Sequence of chain 1.A:
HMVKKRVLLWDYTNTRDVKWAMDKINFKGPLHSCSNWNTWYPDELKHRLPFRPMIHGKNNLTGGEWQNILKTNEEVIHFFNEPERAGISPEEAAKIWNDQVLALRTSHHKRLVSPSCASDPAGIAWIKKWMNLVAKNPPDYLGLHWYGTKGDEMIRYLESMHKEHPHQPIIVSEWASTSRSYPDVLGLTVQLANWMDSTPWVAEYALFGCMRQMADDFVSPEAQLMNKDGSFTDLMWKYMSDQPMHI

This small molecule binds to this protein.
Small molecule (SMILES): OC[C@H]1O[C@@H](O[C@@H]2[C@@H](O)[C@H](O)O[C@H](CO)[C@H]2O)[C@H](O)[C@@H](O)[C@@H]1O

Binding-site contacts:
Ligand atom O5 contacts residue LEU207 of chain 1.A at 4.3 Å.
Ligand atom C2 contacts residue ASP203 of chain 1.A at 3.2 Å.
Ligand atom O4 contacts residue GLY206 of chain 1.A at 3.6 Å.
Ligand atom C2 contacts residue LEU207 of chain 1.A at 4.4 Å (hydrophobic).
Ligand atom O5 contacts residue PRO202 of chain 1.A at 4.4 Å.
Ligand atom C6 contacts residue ILE266 of chain 1.A at 4.1 Å (hydrophobic).
Ligand atom C3 contacts residue PRO202 of chain 1.A at 4.3 Å (hydrophobic).
Ligand atom C3 contacts residue THR168 of chain 1.A at 3.7 Å.
Ligand atom O4 contacts residue GLN210 of chain 1.A at 2.7 Å (h-bond).
Ligand atom O4 contacts residue ASP171 of chain 1.A at 3.9 Å.
Ligand atom O6 contacts residue GLY206 of chain 1.A at 4.4 Å.
Ligand atom O2 contacts residue ASP203 of chain 1.A at 2.6 Å (salt-bridge).
Ligand atom C5 contacts residue GLY206 of chain 1.A at 4.5 Å.
Ligand atom C1 contacts residue ASP203 of chain 1.A at 3.9 Å.
Ligand atom C4 contacts residue GLN210 of chain 1.A at 3.4 Å.
Ligand atom O4 contacts residue LYS169 of chain 1.A at 4.3 Å.
Ligand atom C3 contacts residue LYS169 of chain 1.A at 4.4 Å.
Ligand atom O4 contacts residue GLY170 of chain 1.A at 3.2 Å (h-bond).
Ligand atom C3 contacts residue ASP203 of chain 1.A at 3.8 Å.
Ligand atom O3 contacts residue THR168 of chain 1.A at 2.4 Å (h-bond).
Ligand atom O3 contacts residue GLY206 of chain 1.A at 4.4 Å.
Ligand atom O3 contacts residue LEU207 of chain 1.A at 3.7 Å.
Ligand atom O5 contacts residue GLY206 of chain 1.A at 4.0 Å.
Ligand atom C4 contacts residue GLY206 of chain 1.A at 4.3 Å.
Ligand atom C5 contacts residue GLN210 of chain 1.A at 3.9 Å.
Ligand atom C4 contacts residue GLY170 of chain 1.A at 3.9 Å.
Ligand atom O6 contacts residue ILE266 of chain 1.A at 4.3 Å.
Ligand atom O3 contacts residue PRO202 of chain 1.A at 3.9 Å.
Ligand atom C6 contacts residue GLN210 of chain 1.A at 3.3 Å.
Ligand atom C4 contacts residue PRO202 of chain 1.A at 3.7 Å (hydrophobic).
Ligand atom C2 contacts residue THR168 of chain 1.A at 4.1 Å.
Ligand atom C6 contacts residue GLY206 of chain 1.A at 3.9 Å.
Ligand atom O1 contacts residue ASP203 of chain 1.A at 4.5 Å.
Ligand atom O3 contacts residue ASP203 of chain 1.A at 3.2 Å (salt-bridge).
Ligand atom O4 contacts residue PRO202 of chain 1.A at 4.3 Å.
Ligand atom O3 contacts residue GLY170 of chain 1.A at 3.0 Å (h-bond).
Ligand atom O3 contacts residue LYS169 of chain 1.A at 3.3 Å.
Ligand atom C3 contacts residue GLY170 of chain 1.A at 3.9 Å.
Ligand atom C4 contacts residue LEU207 of chain 1.A at 4.1 Å (hydrophobic).
Ligand atom O2 contacts residue THR168 of chain 1.A at 3.7 Å.